Sequence of chain 1.V:
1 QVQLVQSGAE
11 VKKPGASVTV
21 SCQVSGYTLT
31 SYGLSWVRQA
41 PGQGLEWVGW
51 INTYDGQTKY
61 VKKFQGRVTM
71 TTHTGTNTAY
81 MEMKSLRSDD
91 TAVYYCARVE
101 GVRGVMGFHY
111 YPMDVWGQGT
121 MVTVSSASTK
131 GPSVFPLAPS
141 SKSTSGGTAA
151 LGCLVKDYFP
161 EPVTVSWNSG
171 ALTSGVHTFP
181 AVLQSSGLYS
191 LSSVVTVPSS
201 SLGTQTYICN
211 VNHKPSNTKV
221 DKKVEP

Sequence of chain 1.J:
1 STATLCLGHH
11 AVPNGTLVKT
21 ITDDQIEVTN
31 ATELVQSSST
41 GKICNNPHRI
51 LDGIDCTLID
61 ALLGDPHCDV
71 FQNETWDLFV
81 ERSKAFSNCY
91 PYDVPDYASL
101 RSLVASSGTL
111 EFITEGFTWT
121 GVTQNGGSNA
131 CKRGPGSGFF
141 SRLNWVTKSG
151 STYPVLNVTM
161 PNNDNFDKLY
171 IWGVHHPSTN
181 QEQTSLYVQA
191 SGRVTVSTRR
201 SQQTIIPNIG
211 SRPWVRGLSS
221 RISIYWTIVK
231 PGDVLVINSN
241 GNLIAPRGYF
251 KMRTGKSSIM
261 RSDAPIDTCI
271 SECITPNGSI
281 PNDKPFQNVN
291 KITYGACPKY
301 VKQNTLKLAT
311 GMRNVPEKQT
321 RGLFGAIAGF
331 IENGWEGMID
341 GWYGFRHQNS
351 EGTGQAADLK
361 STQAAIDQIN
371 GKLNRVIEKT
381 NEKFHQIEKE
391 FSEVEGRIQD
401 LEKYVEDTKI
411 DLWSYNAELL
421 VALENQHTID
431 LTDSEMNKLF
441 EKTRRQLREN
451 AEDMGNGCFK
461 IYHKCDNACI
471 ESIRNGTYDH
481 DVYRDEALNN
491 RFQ

The small molecule below binds the protein below.
Small molecule (SMILES): CC(=O)N[C@H]1[C@H](O[C@H]2[C@H](O)[C@@H](NC(C)=O)CO[C@@H]2CO)O[C@H](CO)[C@@H](O[C@@H]2O[C@H](CO[C@H]3O[C@H](CO[C@H]4O[C@H](CO)[C@@H](O)[C@H](O)[C@@H]4O)[C@@H](O)[C@H](O[C@H]4O[C@H](CO)[C@@H](O)[C@H](O)[C@@H]4O)[C@@H]3O)[C@@H](O)[C@H](O[C@H]3O[C@H](CO)[C@@H](O)[C@H](O)[C@@H]3O)[C@@H]2O)[C@@H]1O

Binding-site contacts:
Ligand atom C1 contacts residue GLY104 of chain 1.V at 3.9 Å.
Ligand atom N2 contacts residue VAL289 of chain 1.J at 3.7 Å.
Ligand atom O7 contacts residue MET106 of chain 1.V at 3.4 Å.
Ligand atom O7 contacts residue ASP55 of chain 1.V at 2.5 Å (salt-bridge).
Ligand atom N2 contacts residue ASN277 of chain 1.J at 2.8 Å (h-bond).
Ligand atom C2 contacts residue MET106 of chain 1.V at 4.2 Å (hydrophobic).
Ligand atom O4 contacts residue GLN57 of chain 1.V at 3.3 Å (h-bond).
Ligand atom O2 contacts residue GLY56 of chain 1.V at 3.5 Å (h-bond).
Ligand atom C7 contacts residue ASN277 of chain 1.J at 3.8 Å.
Ligand atom C5 contacts residue GLN57 of chain 1.V at 3.0 Å.
Ligand atom C1 contacts residue VAL289 of chain 1.J at 4.1 Å (hydrophobic).
Ligand atom O2 contacts residue ASP55 of chain 1.V at 3.7 Å.
Ligand atom O3 contacts residue MET106 of chain 1.V at 4.0 Å.
Ligand atom C7 contacts residue MET106 of chain 1.V at 4.3 Å (hydrophobic).
Ligand atom O5 contacts residue GLY104 of chain 1.V at 3.3 Å (h-bond).
Ligand atom O4 contacts residue TYR54 of chain 1.V at 4.1 Å.
Ligand atom O5 contacts residue GLN57 of chain 1.V at 4.0 Å.
Ligand atom O6 contacts residue THR58 of chain 1.V at 3.7 Å.
Ligand atom O2 contacts residue GLN57 of chain 1.V at 3.2 Å (h-bond).
Ligand atom O6 contacts residue GLY104 of chain 1.V at 3.7 Å.
Ligand atom C2 contacts residue GLN57 of chain 1.V at 3.8 Å.
Ligand atom O6 contacts residue ARG103 of chain 1.V at 2.7 Å (salt-bridge).
Ligand atom C1 contacts residue GLN57 of chain 1.V at 4.3 Å.
Ligand atom C7 contacts residue ASP55 of chain 1.V at 3.0 Å.
Ligand atom O6 contacts residue ASP55 of chain 1.V at 4.3 Å.
Ligand atom C6 contacts residue GLN57 of chain 1.V at 3.5 Å.
Ligand atom C2 contacts residue ASN277 of chain 1.J at 2.4 Å.
Ligand atom O4 contacts residue LYS291 of chain 1.J at 3.5 Å (salt-bridge).
Ligand atom C6 contacts residue ARG103 of chain 1.V at 4.0 Å.
Ligand atom O3 contacts residue LYS291 of chain 1.J at 3.5 Å (salt-bridge).
Ligand atom C4 contacts residue ASN277 of chain 1.J at 4.2 Å.
Ligand atom C5 contacts residue ASN277 of chain 1.J at 3.7 Å.
Ligand atom O5 contacts residue ASN277 of chain 1.J at 2.4 Å (h-bond).
Ligand atom C8 contacts residue ASP55 of chain 1.V at 2.8 Å.
Ligand atom C4 contacts residue GLN57 of chain 1.V at 3.6 Å.
Ligand atom C1 contacts residue ASN277 of chain 1.J at 1.4 Å.
Ligand atom C3 contacts residue GLN57 of chain 1.V at 4.1 Å.
Ligand atom O6 contacts residue MET106 of chain 1.V at 4.1 Å.
Ligand atom C3 contacts residue ASN277 of chain 1.J at 3.8 Å.
Ligand atom O7 contacts residue ASN277 of chain 1.J at 4.0 Å.